The small molecule below binds the protein below.
Small molecule (SMILES): COC(=O)c1c(-c2ccccc2)c2cc(Br)ccc2c(=O)n1Cc1ccc(NC(=O)CCC(=O)O)cc1

Binding-site contacts:
Ligand atom C5 contacts residue GLU109 of chain 1.A at 3.4 Å.
Ligand atom C2 contacts residue LEU168 of chain 1.A at 3.7 Å (hydrophobic).
Ligand atom O56 contacts residue ALA42 of chain 1.A at 3.3 Å.
Ligand atom C4 contacts residue VAL158 of chain 1.A at 3.9 Å (hydrophobic).
Ligand atom O24 contacts residue LEU110 of chain 1.A at 3.8 Å.
Ligand atom BR14 contacts residue MET108 of chain 1.A at 3.8 Å.
Ligand atom C29 contacts residue SER155 of chain 1.A at 3.2 Å.
Ligand atom C19 contacts residue ILE32 of chain 1.A at 3.6 Å (hydrophobic).
Ligand atom C29 contacts residue ASN114 of chain 1.A at 3.7 Å.
Ligand atom C38 contacts residue MET111 of chain 1.A at 3.5 Å (hydrophobic).
Ligand atom C6 contacts residue MET108 of chain 1.A at 3.8 Å (hydrophobic).
Ligand atom C10 contacts residue VAL158 of chain 1.A at 3.7 Å (hydrophobic).
Ligand atom C40 contacts residue ILE32 of chain 1.A at 3.7 Å (hydrophobic).
Ligand atom O23 contacts residue VAL158 of chain 1.A at 3.7 Å.
Ligand atom O24 contacts residue MET111 of chain 1.A at 2.7 Å (h-bond).
Ligand atom C38 contacts residue LEU110 of chain 1.A at 3.6 Å (hydrophobic).
Ligand atom O18 contacts residue ILE32 of chain 1.A at 3.8 Å.
Ligand atom C1 contacts residue LEU168 of chain 1.A at 3.6 Å (hydrophobic).
Ligand atom C31 contacts residue GLY33 of chain 1.A at 3.5 Å.
Ligand atom O56 contacts residue ILE32 of chain 1.A at 3.4 Å.
Ligand atom C48 contacts residue ILE32 of chain 1.A at 3.5 Å (hydrophobic).
Ligand atom O23 contacts residue ALA113 of chain 1.A at 3.5 Å.
Ligand atom C6 contacts residue GLU109 of chain 1.A at 3.5 Å.
Ligand atom C11 contacts residue VAL158 of chain 1.A at 3.5 Å (hydrophobic).
Ligand atom N12 contacts residue VAL158 of chain 1.A at 3.6 Å.
Ligand atom C16 contacts residue ASP112 of chain 1.A at 3.8 Å.
Ligand atom C5 contacts residue ALA53 of chain 1.A at 3.8 Å (hydrophobic).
Ligand atom C16 contacts residue ALA113 of chain 1.A at 3.5 Å (hydrophobic).
Ligand atom C28 contacts residue ASN114 of chain 1.A at 3.6 Å.
Ligand atom C25 contacts residue ASP112 of chain 1.A at 3.8 Å.
Ligand atom C6 contacts residue LEU168 of chain 1.A at 3.7 Å (hydrophobic).
Ligand atom C28 contacts residue SER155 of chain 1.A at 3.6 Å.
Ligand atom C31 contacts residue SER34 of chain 1.A at 3.5 Å.
Ligand atom C6 contacts residue ALA53 of chain 1.A at 3.5 Å (hydrophobic).
Ligand atom C42 contacts residue ASP112 of chain 1.A at 3.8 Å.
Ligand atom C53 contacts residue LYS30 of chain 1.A at 3.9 Å.
Ligand atom C13 contacts residue VAL158 of chain 1.A at 3.7 Å (hydrophobic).
Ligand atom O58 contacts residue LYS30 of chain 1.A at 3.5 Å.
Ligand atom O23 contacts residue ASN114 of chain 1.A at 3.1 Å.
Ligand atom C28 contacts residue LEU168 of chain 1.A at 3.6 Å (hydrophobic).

Sequence of chain 1.A:
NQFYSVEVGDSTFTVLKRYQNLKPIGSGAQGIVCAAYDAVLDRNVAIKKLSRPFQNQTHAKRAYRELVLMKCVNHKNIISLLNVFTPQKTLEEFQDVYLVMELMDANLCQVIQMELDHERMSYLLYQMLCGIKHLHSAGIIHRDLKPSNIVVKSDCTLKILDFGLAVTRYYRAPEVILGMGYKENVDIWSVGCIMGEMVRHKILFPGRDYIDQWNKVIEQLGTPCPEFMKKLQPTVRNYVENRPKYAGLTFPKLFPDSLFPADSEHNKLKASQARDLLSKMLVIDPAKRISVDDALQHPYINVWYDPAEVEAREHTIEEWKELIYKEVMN